Sequence of chain 2.A:
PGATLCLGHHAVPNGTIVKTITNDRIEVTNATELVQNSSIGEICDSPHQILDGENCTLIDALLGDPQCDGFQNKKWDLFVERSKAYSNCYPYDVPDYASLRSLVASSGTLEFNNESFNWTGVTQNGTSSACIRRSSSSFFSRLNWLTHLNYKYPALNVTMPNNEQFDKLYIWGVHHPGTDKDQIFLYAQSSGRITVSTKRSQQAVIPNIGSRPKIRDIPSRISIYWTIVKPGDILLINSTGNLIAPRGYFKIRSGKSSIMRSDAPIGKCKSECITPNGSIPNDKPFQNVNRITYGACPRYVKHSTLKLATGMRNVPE

Binding-site contacts:
Ligand atom C7 contacts residue ASN127 of chain 2.A at 3.5 Å.
Ligand atom O5 contacts residue ARG249 of chain 2.A at 4.0 Å.
Ligand atom C3 contacts residue ASN127 of chain 2.A at 3.9 Å.
Ligand atom O7 contacts residue ASN127 of chain 2.A at 3.4 Å (h-bond).
Ligand atom C8 contacts residue GLN126 of chain 2.A at 4.0 Å.
Ligand atom C5 contacts residue ASN127 of chain 2.A at 3.6 Å.
Ligand atom O5 contacts residue ASN127 of chain 2.A at 2.3 Å (h-bond).
Ligand atom N2 contacts residue GLN126 of chain 2.A at 4.5 Å.
Ligand atom C2 contacts residue ASN127 of chain 2.A at 2.5 Å.
Ligand atom C4 contacts residue ASN127 of chain 2.A at 4.2 Å.
Ligand atom N2 contacts residue ASN127 of chain 2.A at 3.0 Å (h-bond).
Ligand atom C5 contacts residue ARG249 of chain 2.A at 4.0 Å.
Ligand atom C7 contacts residue GLN126 of chain 2.A at 4.5 Å.
Ligand atom C6 contacts residue ARG249 of chain 2.A at 4.4 Å.
Ligand atom C1 contacts residue ARG249 of chain 2.A at 4.2 Å.
Ligand atom C1 contacts residue ASN127 of chain 2.A at 1.4 Å.

A protein and the small-molecule ligand that binds it are described below.
Small molecule (SMILES): CC(=O)N[C@@H]1[C@@H](O)[C@H](O)[C@@H](CO)O[C@H]1O